Binding-site contacts:
Ligand atom O7 contacts residue ASN365 of chain 3.D at 4.0 Å.
Ligand atom C1 contacts residue ASN365 of chain 3.D at 1.4 Å.
Ligand atom C8 contacts residue VAL351 of chain 3.D at 4.4 Å (hydrophobic).
Ligand atom O5 contacts residue ASN365 of chain 3.D at 2.3 Å (h-bond).
Ligand atom C7 contacts residue ASN365 of chain 3.D at 3.7 Å.
Ligand atom C3 contacts residue ASN365 of chain 3.D at 3.8 Å.
Ligand atom C4 contacts residue ASN365 of chain 3.D at 4.2 Å.
Ligand atom C2 contacts residue THR367 of chain 3.D at 4.4 Å.
Ligand atom C5 contacts residue THR367 of chain 3.D at 4.3 Å.
Ligand atom C1 contacts residue THR367 of chain 3.D at 3.4 Å.
Ligand atom N2 contacts residue ASN365 of chain 3.D at 2.9 Å (h-bond).
Ligand atom N2 contacts residue THR367 of chain 3.D at 4.4 Å.
Ligand atom O5 contacts residue THR367 of chain 3.D at 4.1 Å.
Ligand atom C5 contacts residue ASN365 of chain 3.D at 3.6 Å.
Ligand atom C2 contacts residue ASN365 of chain 3.D at 2.4 Å.

This protein binds this small molecule.
Small molecule (SMILES): CC(=O)N[C@@H]1[C@@H](O)[C@H](O)[C@@H](CO)O[C@H]1O

Sequence of chain 3.D:
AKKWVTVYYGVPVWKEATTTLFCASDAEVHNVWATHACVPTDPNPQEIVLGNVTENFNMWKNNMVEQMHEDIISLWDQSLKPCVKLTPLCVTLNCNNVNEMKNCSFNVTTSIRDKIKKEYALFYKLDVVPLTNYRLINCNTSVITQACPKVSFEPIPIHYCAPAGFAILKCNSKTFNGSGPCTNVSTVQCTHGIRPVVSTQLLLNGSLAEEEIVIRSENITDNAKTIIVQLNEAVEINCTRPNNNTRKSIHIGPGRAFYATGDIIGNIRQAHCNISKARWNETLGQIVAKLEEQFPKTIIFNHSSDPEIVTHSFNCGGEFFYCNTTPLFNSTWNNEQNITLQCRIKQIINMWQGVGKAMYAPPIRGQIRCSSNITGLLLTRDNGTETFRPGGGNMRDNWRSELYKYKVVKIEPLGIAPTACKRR